Binding-site contacts:
Ligand atom C26 contacts residue PHE50 of chain 1.A at 3.7 Å (hydrophobic).
Ligand atom O9 contacts residue TYR30 of chain 1.A at 3.6 Å (h-bond).
Ligand atom O5 contacts residue ILE60 of chain 1.A at 2.8 Å (h-bond).
Ligand atom N1 contacts residue TYR86 of chain 1.A at 3.8 Å.
Ligand atom O4 contacts residue PHE103 of chain 1.A at 3.4 Å.
Ligand atom O11 contacts residue ASP41 of chain 1.A at 3.2 Å (salt-bridge).
Ligand atom C4 contacts residue ILE60 of chain 1.A at 3.8 Å (hydrophobic).
Ligand atom O6 contacts residue GLU58 of chain 1.A at 2.7 Å (salt-bridge).
Ligand atom O3 contacts residue TYR86 of chain 1.A at 3.5 Å (h-bond).
Ligand atom C33 contacts residue HIS91 of chain 1.A at 3.8 Å.
Ligand atom C34 contacts residue TYR86 of chain 1.A at 3.6 Å (hydrophobic).
Ligand atom C7 contacts residue TYR86 of chain 1.A at 3.7 Å (hydrophobic).
Ligand atom C26 contacts residue ARG46 of chain 1.A at 3.6 Å.
Ligand atom O4 contacts residue TYR86 of chain 1.A at 2.7 Å (h-bond).
Ligand atom O5 contacts residue VAL59 of chain 1.A at 3.2 Å.
Ligand atom O11 contacts residue TYR30 of chain 1.A at 3.4 Å.
Ligand atom O10 contacts residue ASP41 of chain 1.A at 2.9 Å (salt-bridge).
Ligand atom C12 contacts residue TYR86 of chain 1.A at 3.3 Å (hydrophobic).
Ligand atom C35 contacts residue TYR86 of chain 1.A at 3.7 Å (hydrophobic).
Ligand atom C44 contacts residue GLU58 of chain 1.A at 3.6 Å.
Ligand atom C11 contacts residue TYR86 of chain 1.A at 3.6 Å (hydrophobic).
Ligand atom C3 contacts residue ALA85 of chain 1.A at 3.3 Å (hydrophobic).
Ligand atom C4 contacts residue TYR86 of chain 1.A at 3.8 Å (hydrophobic).
Ligand atom O9 contacts residue ASP41 of chain 1.A at 3.0 Å (salt-bridge).
Ligand atom C44 contacts residue PHE50 of chain 1.A at 3.5 Å (hydrophobic).
Ligand atom C8 contacts residue TYR86 of chain 1.A at 3.6 Å (hydrophobic).
Ligand atom C36 contacts residue ASP41 of chain 1.A at 3.4 Å.
Ligand atom C15 contacts residue TRP63 of chain 1.A at 3.7 Å (hydrophobic).
Ligand atom C16 contacts residue TRP63 of chain 1.A at 3.4 Å (hydrophobic).
Ligand atom C37 contacts residue ASP41 of chain 1.A at 3.6 Å.
Ligand atom C18 contacts residue GLU58 of chain 1.A at 3.8 Å.
Ligand atom C14 contacts residue PHE50 of chain 1.A at 3.8 Å (hydrophobic).
Ligand atom O11 contacts residue PHE103 of chain 1.A at 3.7 Å.
Ligand atom C12 contacts residue PHE103 of chain 1.A at 3.8 Å (hydrophobic).
Ligand atom O11 contacts residue PHE40 of chain 1.A at 3.4 Å.
Ligand atom C10 contacts residue TYR86 of chain 1.A at 3.5 Å (hydrophobic).
Ligand atom C15 contacts residue PHE50 of chain 1.A at 3.5 Å (hydrophobic).
Ligand atom C13 contacts residue TYR30 of chain 1.A at 3.8 Å (hydrophobic).
Ligand atom C14 contacts residue TYR30 of chain 1.A at 3.8 Å (hydrophobic).
Ligand atom C30 contacts residue ASP41 of chain 1.A at 3.7 Å.

A small-molecule ligand and the protein it binds are described below.
Small molecule (SMILES): C=CC[C@@H]1/C=C(\C)C[C@H](C)C[C@H](OC)[C@H]2O[C@@](O)(C(=O)C(=O)N3CCCC[C@H]3C(=O)O[C@H](/C(C)=C/[C@@H]3CC[C@@H](O)[C@H](OC)C3)[C@H](C)[C@@H](O)C/C1=N/NC(C)=O)[C@H](C)C[C@@H]2OC

Sequence of chain 1.A:
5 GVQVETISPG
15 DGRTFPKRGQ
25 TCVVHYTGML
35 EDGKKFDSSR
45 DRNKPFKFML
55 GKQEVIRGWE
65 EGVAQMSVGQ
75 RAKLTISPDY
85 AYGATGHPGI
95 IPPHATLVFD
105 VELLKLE